The small molecule below binds the protein below.
Small molecule (SMILES): O=c1ccn([C@@H]2O[C@H](CO[P](=O)(O)O[P](=O)(O)O[C@H]3O[C@H](CO)[C@@H](O)[C@H](O)[C@H]3O)[C@@H](O)[C@H]2O)c(=O)[nH]1

Sequence of chain 1.A:
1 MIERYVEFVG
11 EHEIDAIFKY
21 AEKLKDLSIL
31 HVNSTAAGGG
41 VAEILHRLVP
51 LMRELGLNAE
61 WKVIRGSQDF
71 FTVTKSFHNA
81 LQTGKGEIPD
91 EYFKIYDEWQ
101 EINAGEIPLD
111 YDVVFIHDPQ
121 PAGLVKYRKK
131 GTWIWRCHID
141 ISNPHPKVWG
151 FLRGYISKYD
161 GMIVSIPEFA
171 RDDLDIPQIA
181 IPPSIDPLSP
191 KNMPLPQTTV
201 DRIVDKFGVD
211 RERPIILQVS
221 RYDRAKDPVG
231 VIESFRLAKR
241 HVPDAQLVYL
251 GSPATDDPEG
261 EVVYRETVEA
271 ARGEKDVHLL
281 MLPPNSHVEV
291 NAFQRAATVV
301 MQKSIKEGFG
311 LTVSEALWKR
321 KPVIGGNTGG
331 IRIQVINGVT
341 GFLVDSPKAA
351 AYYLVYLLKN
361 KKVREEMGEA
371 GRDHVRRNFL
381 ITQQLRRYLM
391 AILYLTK

Binding-site contacts:
Ligand atom O1A contacts residue LEU311 of chain 1.A at 2.9 Å (h-bond).
Ligand atom O4' contacts residue PHE309 of chain 1.A at 3.6 Å.
Ligand atom O1A contacts residue GLY310 of chain 1.A at 3.5 Å.
Ligand atom O3' contacts residue GLU307 of chain 1.A at 2.5 Å (salt-bridge).
Ligand atom O5C contacts residue GLY40 of chain 1.A at 3.3 Å.
Ligand atom C6' contacts residue ILE44 of chain 1.A at 3.5 Å (hydrophobic).
Ligand atom C3C contacts residue GLU315 of chain 1.A at 3.2 Å.
Ligand atom N3 contacts residue SER252 of chain 1.A at 3.6 Å.
Ligand atom O3' contacts residue PHE309 of chain 1.A at 2.9 Å (h-bond).
Ligand atom C2C contacts residue GLU315 of chain 1.A at 3.6 Å.
Ligand atom C4 contacts residue SER252 of chain 1.A at 3.4 Å.
Ligand atom C2C contacts residue THR312 of chain 1.A at 3.6 Å.
Ligand atom O6' contacts residue HIS138 of chain 1.A at 2.7 Å (h-bond).
Ligand atom C1C contacts residue LYS191 of chain 1.A at 3.6 Å.
Ligand atom O2B contacts residue LYS226 of chain 1.A at 3.2 Å (salt-bridge).
Ligand atom O4 contacts residue LEU250 of chain 1.A at 3.3 Å.
Ligand atom O3' contacts residue GLY310 of chain 1.A at 3.4 Å (h-bond).
Ligand atom O3C contacts residue GLU315 of chain 1.A at 2.6 Å (salt-bridge).
Ligand atom O3A contacts residue LYS226 of chain 1.A at 3.5 Å (salt-bridge).
Ligand atom O3C contacts residue LYS191 of chain 1.A at 3.2 Å (salt-bridge).
Ligand atom O6' contacts residue PRO183 of chain 1.A at 3.4 Å.
Ligand atom O5' contacts residue HIS138 of chain 1.A at 3.6 Å.
Ligand atom O1B contacts residue ARG221 of chain 1.A at 3.5 Å (salt-bridge).
Ligand atom O4' contacts residue LEU311 of chain 1.A at 3.4 Å (h-bond).
Ligand atom C6' contacts residue HIS138 of chain 1.A at 3.5 Å.
Ligand atom O4 contacts residue SER252 of chain 1.A at 2.9 Å.
Ligand atom O1B contacts residue GLY40 of chain 1.A at 3.0 Å (h-bond).
Ligand atom O1B contacts residue GLY39 of chain 1.A at 3.1 Å.
Ligand atom O4' contacts residue GLY310 of chain 1.A at 2.8 Å (h-bond).
Ligand atom O3B contacts residue GLY40 of chain 1.A at 3.4 Å (h-bond).
Ligand atom O2 contacts residue LYS191 of chain 1.A at 3.5 Å (salt-bridge).
Ligand atom O3C contacts residue GLU43 of chain 1.A at 3.2 Å.
Ligand atom O2A contacts residue THR312 of chain 1.A at 3.6 Å.
Ligand atom O4 contacts residue GLY251 of chain 1.A at 2.7 Å.
Ligand atom C3' contacts residue GLU307 of chain 1.A at 3.3 Å.
Ligand atom O2B contacts residue ARG221 of chain 1.A at 2.9 Å (salt-bridge).
Ligand atom O2C contacts residue GLU315 of chain 1.A at 2.7 Å (salt-bridge).
Ligand atom O3' contacts residue GLY308 of chain 1.A at 3.1 Å (h-bond).
Ligand atom O2C contacts residue LYS191 of chain 1.A at 2.9 Å (salt-bridge).
Ligand atom C2' contacts residue HIS138 of chain 1.A at 3.5 Å.